Sequence of chain 1.B:
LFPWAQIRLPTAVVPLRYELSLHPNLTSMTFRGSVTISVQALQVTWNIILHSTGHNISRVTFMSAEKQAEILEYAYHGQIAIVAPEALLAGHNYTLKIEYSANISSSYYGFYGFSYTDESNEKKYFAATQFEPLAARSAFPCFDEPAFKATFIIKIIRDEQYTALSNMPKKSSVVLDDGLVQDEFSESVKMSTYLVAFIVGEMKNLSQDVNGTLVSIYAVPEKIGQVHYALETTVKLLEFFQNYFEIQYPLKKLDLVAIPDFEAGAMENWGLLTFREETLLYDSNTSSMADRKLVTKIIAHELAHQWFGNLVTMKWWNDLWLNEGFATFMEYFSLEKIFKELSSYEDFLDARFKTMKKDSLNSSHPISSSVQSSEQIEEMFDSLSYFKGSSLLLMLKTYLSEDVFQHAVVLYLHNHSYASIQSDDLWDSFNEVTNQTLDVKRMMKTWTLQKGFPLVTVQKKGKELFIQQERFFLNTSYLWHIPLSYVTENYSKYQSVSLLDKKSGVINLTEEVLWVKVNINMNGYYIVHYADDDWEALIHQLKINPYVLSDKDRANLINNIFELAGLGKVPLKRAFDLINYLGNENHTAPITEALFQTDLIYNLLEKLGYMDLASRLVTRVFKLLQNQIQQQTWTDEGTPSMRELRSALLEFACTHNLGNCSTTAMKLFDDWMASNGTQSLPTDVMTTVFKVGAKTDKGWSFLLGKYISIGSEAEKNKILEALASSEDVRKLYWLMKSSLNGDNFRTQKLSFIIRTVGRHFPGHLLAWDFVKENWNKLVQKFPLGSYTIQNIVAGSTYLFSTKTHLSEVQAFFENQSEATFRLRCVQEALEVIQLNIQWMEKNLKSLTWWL

The small molecule below binds the protein below.
Small molecule (SMILES): CC(=O)N[C@@H]1[C@@H](O)[C@H](O)[C@@H](CO)O[C@H]1O

Binding-site contacts:
Ligand atom C2 contacts residue ASN455 of chain 1.B at 2.5 Å.
Ligand atom C8 contacts residue ASP465 of chain 1.B at 4.2 Å.
Ligand atom O7 contacts residue HIS456 of chain 1.B at 2.8 Å (h-bond).
Ligand atom C8 contacts residue GLU472 of chain 1.B at 4.1 Å.
Ligand atom C1 contacts residue HIS456 of chain 1.B at 4.3 Å.
Ligand atom C7 contacts residue SER469 of chain 1.B at 3.9 Å.
Ligand atom C4 contacts residue ASN455 of chain 1.B at 4.3 Å.
Ligand atom C2 contacts residue HIS456 of chain 1.B at 4.2 Å.
Ligand atom N2 contacts residue GLU472 of chain 1.B at 4.5 Å.
Ligand atom O7 contacts residue SER469 of chain 1.B at 4.0 Å.
Ligand atom N2 contacts residue ASN455 of chain 1.B at 2.8 Å (h-bond).
Ligand atom O5 contacts residue ASN455 of chain 1.B at 2.6 Å (h-bond).
Ligand atom O7 contacts residue ASN455 of chain 1.B at 2.5 Å (h-bond).
Ligand atom C5 contacts residue ASN455 of chain 1.B at 3.8 Å.
Ligand atom C7 contacts residue HIS456 of chain 1.B at 3.9 Å.
Ligand atom C1 contacts residue ASN455 of chain 1.B at 1.5 Å.
Ligand atom C3 contacts residue ASN455 of chain 1.B at 3.8 Å.
Ligand atom C8 contacts residue LEU451 of chain 1.B at 4.2 Å (hydrophobic).
Ligand atom C8 contacts residue ASN455 of chain 1.B at 4.1 Å.
Ligand atom C8 contacts residue ASP468 of chain 1.B at 4.2 Å.
Ligand atom C7 contacts residue ASN455 of chain 1.B at 2.8 Å.
Ligand atom C8 contacts residue SER469 of chain 1.B at 2.9 Å.